Binding-site contacts:
Ligand atom O2P contacts residue GLY88 of chain 2.A at 2.8 Å (h-bond).
Ligand atom CA contacts residue PLP1 of chain 2.B at 2.8 Å.
Ligand atom N1 contacts residue PLP1 of chain 2.B at 0.3 Å (h-bond).
Ligand atom C5 contacts residue PLP1 of chain 2.B at 0.2 Å.
Ligand atom C6 contacts residue PLP1 of chain 2.B at 0.3 Å.
Ligand atom C2A contacts residue PLP1 of chain 2.B at 0.3 Å.
Ligand atom OXT contacts residue SER339 of chain 2.A at 2.8 Å (h-bond).
Ligand atom N contacts residue PLP1 of chain 2.B at 1.9 Å.
Ligand atom O2P contacts residue SER207 of chain 2.A at 2.8 Å (h-bond).
Ligand atom CE contacts residue NLE1 of chain 2.C at 0.8 Å.
Ligand atom N1 contacts residue ASP185 of chain 2.A at 2.6 Å (salt-bridge).
Ligand atom C5A contacts residue PLP1 of chain 2.B at 0.2 Å.
Ligand atom O3 contacts residue NLE1 of chain 2.C at 3.0 Å (h-bond).
Ligand atom P contacts residue PLP1 of chain 2.B at 0.1 Å.
Ligand atom O1P contacts residue PLP1 of chain 2.B at 0.0 Å (h-bond).
Ligand atom C4A contacts residue NLE1 of chain 2.C at 2.5 Å.
Ligand atom O3 contacts residue PLP1 of chain 2.B at 0.8 Å (h-bond).
Ligand atom C contacts residue NLE1 of chain 2.C at 0.8 Å.
Ligand atom O2P contacts residue PLP1 of chain 2.B at 0.1 Å (h-bond).
Ligand atom O1P contacts residue TYR58 of chain 4.A at 2.4 Å (h-bond).
Ligand atom OXT contacts residue ARG374 of chain 2.A at 2.9 Å (salt-bridge).
Ligand atom O1P contacts residue ARG60 of chain 4.A at 2.9 Å (salt-bridge).
Ligand atom O3P contacts residue PLP1 of chain 2.B at 0.0 Å (h-bond).
Ligand atom CA contacts residue NLE1 of chain 2.C at 0.9 Å.
Ligand atom O3P contacts residue ILE89 of chain 2.A at 2.9 Å (h-bond).
Ligand atom CB contacts residue TYR113 of chain 2.A at 2.7 Å (hydrophobic).
Ligand atom N contacts residue NLE1 of chain 2.C at 1.1 Å (h-bond).
Ligand atom N contacts residue TYR113 of chain 2.A at 2.7 Å.
Ligand atom CG contacts residue NLE1 of chain 2.C at 0.9 Å.
Ligand atom CD contacts residue NLE1 of chain 2.C at 0.8 Å.
Ligand atom O contacts residue NLE1 of chain 2.C at 1.8 Å (h-bond).
Ligand atom C4 contacts residue PLP1 of chain 2.B at 0.6 Å.
Ligand atom O3P contacts residue ARG60 of chain 4.A at 2.7 Å (salt-bridge).
Ligand atom C4A contacts residue PLP1 of chain 2.B at 1.1 Å.
Ligand atom C3 contacts residue PLP1 of chain 2.B at 0.5 Å.
Ligand atom CB contacts residue NLE1 of chain 2.C at 0.7 Å.
Ligand atom OXT contacts residue NLE1 of chain 2.C at 0.4 Å (h-bond).
Ligand atom O4P contacts residue PLP1 of chain 2.B at 0.1 Å (h-bond).
Ligand atom C2 contacts residue PLP1 of chain 2.B at 0.1 Å.
Ligand atom O2P contacts residue THR209 of chain 2.A at 2.7 Å (h-bond).

A small-molecule ligand and the protein it binds are described below.
Small molecule (SMILES): CCCC[C@H](NCc1c(COP(=O)(O)O)cnc(C)c1O)C(=O)O

Sequence of chain 4.A:
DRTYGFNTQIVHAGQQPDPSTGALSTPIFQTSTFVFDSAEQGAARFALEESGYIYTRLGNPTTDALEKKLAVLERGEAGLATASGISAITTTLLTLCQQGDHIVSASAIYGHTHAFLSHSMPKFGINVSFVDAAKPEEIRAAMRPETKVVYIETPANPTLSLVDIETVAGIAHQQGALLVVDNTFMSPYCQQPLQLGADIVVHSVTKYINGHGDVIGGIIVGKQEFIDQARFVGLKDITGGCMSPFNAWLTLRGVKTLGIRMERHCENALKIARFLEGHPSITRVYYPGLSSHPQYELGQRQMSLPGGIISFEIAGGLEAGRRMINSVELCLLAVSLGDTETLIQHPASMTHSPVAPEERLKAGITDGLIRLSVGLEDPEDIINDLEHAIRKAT

Sequence of chain 2.A:
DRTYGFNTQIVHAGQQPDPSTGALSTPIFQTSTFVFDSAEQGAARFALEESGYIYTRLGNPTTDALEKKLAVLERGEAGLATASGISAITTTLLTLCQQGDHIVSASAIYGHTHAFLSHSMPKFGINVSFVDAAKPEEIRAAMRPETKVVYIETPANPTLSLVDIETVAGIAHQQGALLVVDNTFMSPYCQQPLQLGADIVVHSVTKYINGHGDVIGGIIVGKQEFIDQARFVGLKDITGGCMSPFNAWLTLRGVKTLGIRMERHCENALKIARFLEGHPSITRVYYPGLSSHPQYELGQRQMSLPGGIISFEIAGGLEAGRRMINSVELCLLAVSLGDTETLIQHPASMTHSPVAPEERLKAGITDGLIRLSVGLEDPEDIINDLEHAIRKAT